The protein below binds the small molecule below.
Small molecule (SMILES): CC(=O)N[C@H]1[C@H](O[C@H]2[C@H](O)[C@@H](NC(C)=O)CO[C@@H]2CO)O[C@H](CO)[C@@H](O)[C@@H]1O

Binding-site contacts:
Ligand atom O5 contacts residue SER270 of chain 1.A at 4.3 Å.
Ligand atom C7 contacts residue ASN420 of chain 1.A at 3.2 Å.
Ligand atom C7 contacts residue NAG1 of chain 1.R at 3.5 Å.
Ligand atom C8 contacts residue NAG1 of chain 1.R at 3.1 Å.
Ligand atom C8 contacts residue ASN420 of chain 1.A at 3.8 Å.
Ligand atom O7 contacts residue ASN420 of chain 1.A at 3.2 Å (h-bond).
Ligand atom C8 contacts residue SER419 of chain 1.A at 3.9 Å.
Ligand atom O3 contacts residue NAG1 of chain 1.R at 4.3 Å.
Ligand atom N2 contacts residue NAG1 of chain 1.R at 3.0 Å (h-bond).
Ligand atom C5 contacts residue ASN420 of chain 1.A at 3.8 Å.
Ligand atom C3 contacts residue ASN420 of chain 1.A at 3.9 Å.
Ligand atom C8 contacts residue SER418 of chain 1.A at 3.9 Å.
Ligand atom C8 contacts residue MAN5 of chain 1.S at 3.7 Å.
Ligand atom C1 contacts residue ASN420 of chain 1.A at 1.5 Å.
Ligand atom C4 contacts residue ASN420 of chain 1.A at 4.4 Å.
Ligand atom N2 contacts residue ASN420 of chain 1.A at 2.9 Å (h-bond).
Ligand atom C2 contacts residue NAG1 of chain 1.R at 4.2 Å.
Ligand atom C2 contacts residue ASN420 of chain 1.A at 2.5 Å.
Ligand atom O5 contacts residue ASN420 of chain 1.A at 2.5 Å (h-bond).

Sequence of chain 1.A:
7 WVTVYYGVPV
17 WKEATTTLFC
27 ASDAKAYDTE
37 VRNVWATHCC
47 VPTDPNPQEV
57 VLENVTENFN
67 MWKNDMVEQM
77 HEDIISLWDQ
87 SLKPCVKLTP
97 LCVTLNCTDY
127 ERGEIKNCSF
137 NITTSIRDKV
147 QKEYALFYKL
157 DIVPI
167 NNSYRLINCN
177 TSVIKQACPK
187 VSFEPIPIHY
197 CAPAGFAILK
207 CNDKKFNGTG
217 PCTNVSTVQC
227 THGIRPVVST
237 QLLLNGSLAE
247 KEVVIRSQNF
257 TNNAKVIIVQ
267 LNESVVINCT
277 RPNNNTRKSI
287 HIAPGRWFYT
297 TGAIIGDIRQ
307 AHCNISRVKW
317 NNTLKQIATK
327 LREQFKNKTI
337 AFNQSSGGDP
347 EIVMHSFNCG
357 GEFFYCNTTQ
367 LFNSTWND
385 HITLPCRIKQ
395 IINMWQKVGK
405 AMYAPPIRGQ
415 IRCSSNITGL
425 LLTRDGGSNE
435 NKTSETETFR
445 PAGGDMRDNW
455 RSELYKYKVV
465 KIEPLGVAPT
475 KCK